Sequence of chain 1.A:
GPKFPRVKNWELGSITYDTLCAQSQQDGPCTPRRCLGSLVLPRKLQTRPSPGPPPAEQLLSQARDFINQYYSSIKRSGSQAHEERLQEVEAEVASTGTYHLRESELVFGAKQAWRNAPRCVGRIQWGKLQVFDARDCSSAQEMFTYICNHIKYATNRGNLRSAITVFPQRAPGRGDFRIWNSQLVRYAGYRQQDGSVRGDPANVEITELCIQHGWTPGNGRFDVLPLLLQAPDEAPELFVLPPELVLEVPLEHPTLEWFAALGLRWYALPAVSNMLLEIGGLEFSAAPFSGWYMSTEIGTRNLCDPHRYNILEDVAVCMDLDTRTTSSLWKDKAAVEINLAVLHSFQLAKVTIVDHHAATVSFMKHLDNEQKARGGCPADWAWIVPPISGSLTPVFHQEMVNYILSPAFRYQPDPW

The protein below binds the small molecule below.
Small molecule (SMILES): [H]/N=C(/N)SCCc1ccc(CCSC(=N)N)cc1

Binding-site contacts:
Ligand atom N1' contacts residue VAL300 of chain 1.A at 3.8 Å.
Ligand atom C contacts residue GLU325 of chain 1.A at 3.3 Å.
Ligand atom C6 contacts residue VAL300 of chain 1.A at 3.6 Å (hydrophobic).
Ligand atom N1' contacts residue ASN302 of chain 1.A at 3.3 Å (h-bond).
Ligand atom S contacts residue HEM1 of chain 1.F at 3.6 Å.
Ligand atom C3 contacts residue HEM1 of chain 1.F at 3.9 Å.
Ligand atom N1 contacts residue TRP320 of chain 1.A at 2.8 Å (h-bond).
Ligand atom C' contacts residue ASN302 of chain 1.A at 3.8 Å.
Ligand atom N1 contacts residue GLU325 of chain 1.A at 2.7 Å (salt-bridge).
Ligand atom C2 contacts residue HEM1 of chain 1.F at 3.9 Å.
Ligand atom N1 contacts residue HEM1 of chain 1.F at 3.5 Å.
Ligand atom C5 contacts residue VAL300 of chain 1.A at 3.7 Å (hydrophobic).
Ligand atom N2' contacts residue SER210 of chain 1.A at 3.5 Å (h-bond).
Ligand atom C' contacts residue VAL300 of chain 1.A at 3.7 Å (hydrophobic).
Ligand atom N1 contacts residue MET322 of chain 1.A at 3.9 Å.
Ligand atom C6 contacts residue PRO298 of chain 1.A at 3.7 Å (hydrophobic).
Ligand atom C contacts residue HEM1 of chain 1.F at 3.7 Å.
Ligand atom S contacts residue GLY319 of chain 1.A at 3.7 Å.
Ligand atom CC contacts residue ACT1 of chain 1.C at 3.9 Å.
Ligand atom N1' contacts residue HEM1 of chain 1.F at 3.2 Å (h-bond).
Ligand atom C1 contacts residue VAL300 of chain 1.A at 3.4 Å (hydrophobic).
Ligand atom C' contacts residue HEM1 of chain 1.F at 3.5 Å.
Ligand atom CB contacts residue PRO298 of chain 1.A at 3.5 Å (hydrophobic).
Ligand atom C3 contacts residue VAL300 of chain 1.A at 3.4 Å (hydrophobic).
Ligand atom C2 contacts residue VAL300 of chain 1.A at 3.3 Å (hydrophobic).
Ligand atom N1 contacts residue TYR321 of chain 1.A at 3.5 Å.
Ligand atom N2 contacts residue HEM1 of chain 1.F at 3.7 Å.
Ligand atom S' contacts residue HEM1 of chain 1.F at 2.8 Å (h-bond).
Ligand atom CC contacts residue HEM1 of chain 1.F at 3.9 Å.
Ligand atom S contacts residue PRO298 of chain 1.A at 3.6 Å.
Ligand atom S contacts residue TRP320 of chain 1.A at 3.6 Å.
Ligand atom C5 contacts residue GLN211 of chain 1.A at 3.9 Å.
Ligand atom CD contacts residue HEM1 of chain 1.F at 3.1 Å.
Ligand atom CC contacts residue GLN211 of chain 1.A at 3.7 Å.
Ligand atom CA contacts residue HEM1 of chain 1.F at 3.4 Å.
Ligand atom N2' contacts residue ASN302 of chain 1.A at 3.4 Å (h-bond).
Ligand atom N2 contacts residue GLU325 of chain 1.A at 2.6 Å (salt-bridge).
Ligand atom N2' contacts residue VAL300 of chain 1.A at 3.6 Å.
Ligand atom C4 contacts residue VAL300 of chain 1.A at 3.6 Å (hydrophobic).
Ligand atom C contacts residue TRP320 of chain 1.A at 3.6 Å (hydrophobic).